Sequence of chain 1.EA:
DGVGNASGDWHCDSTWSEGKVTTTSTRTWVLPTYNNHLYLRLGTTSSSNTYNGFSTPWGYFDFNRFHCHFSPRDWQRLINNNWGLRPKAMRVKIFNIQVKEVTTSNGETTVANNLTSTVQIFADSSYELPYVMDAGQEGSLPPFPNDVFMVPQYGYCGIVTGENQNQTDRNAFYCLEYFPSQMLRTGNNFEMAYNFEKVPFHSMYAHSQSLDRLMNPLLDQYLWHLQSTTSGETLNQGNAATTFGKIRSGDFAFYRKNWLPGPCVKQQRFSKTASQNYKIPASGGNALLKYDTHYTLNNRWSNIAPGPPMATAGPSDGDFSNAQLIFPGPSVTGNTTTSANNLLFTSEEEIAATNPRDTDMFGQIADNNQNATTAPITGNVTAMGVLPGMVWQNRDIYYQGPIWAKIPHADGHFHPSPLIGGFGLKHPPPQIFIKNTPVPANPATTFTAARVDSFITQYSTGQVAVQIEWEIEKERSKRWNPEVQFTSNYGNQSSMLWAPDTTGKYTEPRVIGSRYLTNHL

The protein below binds the small molecule below.
Small molecule (SMILES): Nc1ncnc2c1ncn2[C@H]1C[C@H](O)[C@@H](COP(=O)(O)O)O1

Binding-site contacts:
Ligand atom C1' contacts residue PRO416 of chain 1.EA at 4.5 Å (hydrophobic).
Ligand atom N1 contacts residue GLY424 of chain 1.EA at 3.5 Å (h-bond).
Ligand atom N7 contacts residue ASN394 of chain 1.EA at 4.3 Å.
Ligand atom N7 contacts residue PRO200 of chain 1.EA at 4.0 Å.
Ligand atom N6 contacts residue SER417 of chain 1.EA at 3.8 Å.
Ligand atom C6 contacts residue PRO200 of chain 1.EA at 4.0 Å (hydrophobic).
Ligand atom C6 contacts residue PRO416 of chain 1.EA at 3.0 Å (hydrophobic).
Ligand atom N1 contacts residue VAL199 of chain 1.EA at 3.7 Å.
Ligand atom C4 contacts residue PRO200 of chain 1.EA at 4.1 Å (hydrophobic).
Ligand atom N3 contacts residue PRO416 of chain 1.EA at 4.1 Å.
Ligand atom C8 contacts residue HIS415 of chain 1.EA at 3.6 Å.
Ligand atom C2' contacts residue HIS415 of chain 1.EA at 3.9 Å.
Ligand atom C6 contacts residue GLY424 of chain 1.EA at 4.5 Å.
Ligand atom N6 contacts residue PRO416 of chain 1.EA at 3.1 Å (h-bond).
Ligand atom N1 contacts residue PRO200 of chain 1.EA at 4.1 Å.
Ligand atom O1P contacts residue PRO200 of chain 1.EA at 4.1 Å.
Ligand atom C4 contacts residue PRO416 of chain 1.EA at 4.0 Å (hydrophobic).
Ligand atom N7 contacts residue SER417 of chain 1.EA at 4.4 Å.
Ligand atom C5 contacts residue PRO200 of chain 1.EA at 3.8 Å (hydrophobic).
Ligand atom N7 contacts residue PRO416 of chain 1.EA at 4.4 Å.
Ligand atom C2 contacts residue VAL199 of chain 1.EA at 4.2 Å (hydrophobic).
Ligand atom O3P contacts residue PRO200 of chain 1.EA at 3.9 Å.
Ligand atom C8 contacts residue PRO200 of chain 1.EA at 4.4 Å (hydrophobic).
Ligand atom C6 contacts residue VAL199 of chain 1.EA at 4.3 Å (hydrophobic).
Ligand atom N9 contacts residue PRO200 of chain 1.EA at 4.4 Å.
Ligand atom C2 contacts residue PRO416 of chain 1.EA at 3.9 Å (hydrophobic).
Ligand atom N6 contacts residue GLY424 of chain 1.EA at 3.8 Å.
Ligand atom O3P contacts residue LYS198 of chain 1.EA at 4.5 Å.
Ligand atom C6 contacts residue SER417 of chain 1.EA at 4.5 Å.
Ligand atom C2 contacts residue PRO200 of chain 1.EA at 4.1 Å (hydrophobic).
Ligand atom N1 contacts residue PRO416 of chain 1.EA at 3.2 Å (h-bond).
Ligand atom N3 contacts residue PRO200 of chain 1.EA at 4.2 Å.
Ligand atom C2 contacts residue GLY424 of chain 1.EA at 4.1 Å.
Ligand atom N7 contacts residue HIS415 of chain 1.EA at 3.8 Å.
Ligand atom C5 contacts residue PRO416 of chain 1.EA at 3.6 Å (hydrophobic).
Ligand atom N9 contacts residue PRO416 of chain 1.EA at 4.2 Å.
Ligand atom N6 contacts residue VAL199 of chain 1.EA at 4.5 Å.
Ligand atom N6 contacts residue PRO200 of chain 1.EA at 4.4 Å.
Ligand atom P contacts residue PRO200 of chain 1.EA at 4.5 Å.